Binding-site contacts:
Ligand atom O4 contacts residue VAL13 of chain 1.A at 2.6 Å (h-bond).
Ligand atom C2 contacts residue GLY15 of chain 1.A at 4.1 Å.
Ligand atom O1 contacts residue SER65 of chain 1.A at 4.3 Å.
Ligand atom C2 contacts residue GLY12 of chain 1.A at 4.2 Å.
Ligand atom O1 contacts residue ARG11 of chain 1.A at 3.3 Å (salt-bridge).
Ligand atom C4 contacts residue VAL13 of chain 1.A at 3.5 Å (hydrophobic).
Ligand atom C3 contacts residue VAL13 of chain 1.A at 3.6 Å (hydrophobic).
Ligand atom C5 contacts residue ALA68 of chain 1.A at 3.5 Å (hydrophobic).
Ligand atom C1 contacts residue SER65 of chain 1.A at 4.4 Å.
Ligand atom C2 contacts residue ARG11 of chain 1.A at 3.9 Å.
Ligand atom O5 contacts residue SER65 of chain 1.A at 3.3 Å.
Ligand atom O2 contacts residue ARG11 of chain 1.A at 2.9 Å (salt-bridge).
Ligand atom O5 contacts residue ALA68 of chain 1.A at 3.5 Å.
Ligand atom O3 contacts residue VAL13 of chain 1.A at 4.2 Å.
Ligand atom C3 contacts residue GLY12 of chain 1.A at 4.0 Å.
Ligand atom C1 contacts residue GLY12 of chain 1.A at 3.7 Å.
Ligand atom O5 contacts residue GLY12 of chain 1.A at 4.2 Å.
Ligand atom C5 contacts residue GLY12 of chain 1.A at 4.0 Å.
Ligand atom O1 contacts residue ALA64 of chain 1.A at 4.1 Å.
Ligand atom C4 contacts residue GLY12 of chain 1.A at 4.5 Å.
Ligand atom C1 contacts residue ARG11 of chain 1.A at 4.0 Å.
Ligand atom O1 contacts residue PHE63 of chain 1.A at 3.2 Å (h-bond).
Ligand atom O2 contacts residue GLY15 of chain 1.A at 3.2 Å.
Ligand atom C5 contacts residue SER65 of chain 1.A at 4.1 Å.
Ligand atom C5 contacts residue VAL13 of chain 1.A at 3.9 Å (hydrophobic).
Ligand atom C1 contacts residue ALA68 of chain 1.A at 4.1 Å (hydrophobic).
Ligand atom O5 contacts residue ALA64 of chain 1.A at 4.2 Å.
Ligand atom O2 contacts residue GLY12 of chain 1.A at 4.3 Å.
Ligand atom C3 contacts residue GLY15 of chain 1.A at 3.9 Å.
Ligand atom O3 contacts residue GLY15 of chain 1.A at 4.0 Å.

Sequence of chain 1.A:
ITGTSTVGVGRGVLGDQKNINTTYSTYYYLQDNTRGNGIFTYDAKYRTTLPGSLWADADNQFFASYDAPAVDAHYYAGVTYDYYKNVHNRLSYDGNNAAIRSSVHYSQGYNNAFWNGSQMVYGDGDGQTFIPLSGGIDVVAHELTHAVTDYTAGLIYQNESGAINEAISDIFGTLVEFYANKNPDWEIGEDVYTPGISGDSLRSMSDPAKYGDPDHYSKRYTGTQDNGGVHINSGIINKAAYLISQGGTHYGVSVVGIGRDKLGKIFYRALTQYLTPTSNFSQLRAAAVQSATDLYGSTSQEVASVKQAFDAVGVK

A small-molecule ligand and the protein it binds are described below.
Small molecule (SMILES): O[C@@H]1[C@@H](O)[C@H](O)OC[C@H]1O